Binding-site contacts:
Ligand atom C2A contacts residue ILE193 of chain 2.B at 3.9 Å (hydrophobic).
Ligand atom C5A contacts residue ILE182 of chain 2.B at 3.5 Å (hydrophobic).
Ligand atom C4C contacts residue PHE237 of chain 2.B at 3.6 Å (hydrophobic).
Ligand atom O1B contacts residue ILE109 of chain 2.B at 3.8 Å.
Ligand atom C2B contacts residue VAL195 of chain 2.B at 3.9 Å (hydrophobic).
Ligand atom N3A contacts residue PRO180 of chain 2.B at 3.7 Å.
Ligand atom C2B contacts residue TYR158 of chain 2.B at 3.5 Å (hydrophobic).
Ligand atom C3 contacts residue TYR111 of chain 2.B at 3.2 Å (hydrophobic).
Ligand atom C4C contacts residue VAL198 of chain 2.B at 3.8 Å (hydrophobic).
Ligand atom C2C contacts residue PHE237 of chain 2.B at 3.8 Å (hydrophobic).
Ligand atom O1 contacts residue TYR111 of chain 2.B at 3.5 Å.
Ligand atom C7C contacts residue TYR158 of chain 2.B at 3.8 Å (hydrophobic).
Ligand atom C6C contacts residue VAL198 of chain 2.B at 3.9 Å (hydrophobic).
Ligand atom C4B contacts residue ILE193 of chain 2.B at 3.8 Å (hydrophobic).
Ligand atom C5A contacts residue ILE156 of chain 2.B at 3.2 Å (hydrophobic).
Ligand atom O1 contacts residue TYR204 of chain 2.B at 3.6 Å.
Ligand atom O1B contacts residue PHE133 of chain 2.B at 3.9 Å.
Ligand atom C5B contacts residue ILE193 of chain 2.B at 3.9 Å (hydrophobic).
Ligand atom O1A contacts residue PHE135 of chain 2.B at 3.8 Å.
Ligand atom C3B contacts residue TYR158 of chain 2.B at 3.4 Å (hydrophobic).
Ligand atom C4 contacts residue PHE237 of chain 2.B at 3.1 Å (hydrophobic).
Ligand atom N2 contacts residue TYR111 of chain 2.B at 3.1 Å.
Ligand atom C6C contacts residue PHE237 of chain 2.B at 3.9 Å (hydrophobic).
Ligand atom C31 contacts residue TYR111 of chain 2.B at 3.7 Å (hydrophobic).
Ligand atom N3A contacts residue ALA24 of chain 2.D at 3.9 Å.
Ligand atom C5C contacts residue VAL195 of chain 2.B at 3.8 Å (hydrophobic).
Ligand atom N3A contacts residue TYR158 of chain 2.B at 3.7 Å.
Ligand atom C2A contacts residue TYR158 of chain 2.B at 3.9 Å (hydrophobic).
Ligand atom C5 contacts residue TYR111 of chain 2.B at 3.8 Å (hydrophobic).
Ligand atom O1 contacts residue PHE129 of chain 2.B at 3.8 Å.
Ligand atom C4 contacts residue TYR111 of chain 2.B at 3.6 Å (hydrophobic).
Ligand atom C31 contacts residue PHE237 of chain 2.B at 3.8 Å (hydrophobic).
Ligand atom C4A contacts residue PRO180 of chain 2.B at 3.3 Å (hydrophobic).
Ligand atom C4A contacts residue ILE182 of chain 2.B at 3.9 Å (hydrophobic).
Ligand atom C3 contacts residue PHE237 of chain 2.B at 3.7 Å (hydrophobic).
Ligand atom C6B contacts residue PHE133 of chain 2.B at 3.5 Å (hydrophobic).
Ligand atom C5B contacts residue LEU240 of chain 2.B at 3.5 Å (hydrophobic).
Ligand atom C4B contacts residue TYR158 of chain 2.B at 3.8 Å (hydrophobic).
Ligand atom C4A contacts residue SER181 of chain 2.B at 3.8 Å.
Ligand atom N2 contacts residue TYR204 of chain 2.B at 3.8 Å.

The small molecule below binds the protein below.
Small molecule (SMILES): Cc1cc(CCCCCCCOc2ccc(C3=NCCO3)cc2)on1

Sequence of chain 2.B:
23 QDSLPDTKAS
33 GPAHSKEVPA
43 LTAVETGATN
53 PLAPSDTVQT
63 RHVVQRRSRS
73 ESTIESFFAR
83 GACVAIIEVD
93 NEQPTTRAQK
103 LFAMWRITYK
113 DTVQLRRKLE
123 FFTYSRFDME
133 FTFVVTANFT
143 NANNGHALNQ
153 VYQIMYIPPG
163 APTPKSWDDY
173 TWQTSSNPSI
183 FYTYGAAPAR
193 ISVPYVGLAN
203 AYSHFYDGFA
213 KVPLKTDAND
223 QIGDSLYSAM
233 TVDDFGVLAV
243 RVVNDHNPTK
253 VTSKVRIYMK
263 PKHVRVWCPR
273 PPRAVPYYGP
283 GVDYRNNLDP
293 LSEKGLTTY

Sequence of chain 2.D:
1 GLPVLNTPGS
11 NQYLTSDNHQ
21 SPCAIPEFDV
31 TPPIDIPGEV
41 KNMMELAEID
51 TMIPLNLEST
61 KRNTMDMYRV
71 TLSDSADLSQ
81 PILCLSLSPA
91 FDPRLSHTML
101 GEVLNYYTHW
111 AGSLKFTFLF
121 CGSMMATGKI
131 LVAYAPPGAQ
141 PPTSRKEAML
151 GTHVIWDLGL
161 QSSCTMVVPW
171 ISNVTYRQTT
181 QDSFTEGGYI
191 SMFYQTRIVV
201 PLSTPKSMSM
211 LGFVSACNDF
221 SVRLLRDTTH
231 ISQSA